Sequence of chain 1.A:
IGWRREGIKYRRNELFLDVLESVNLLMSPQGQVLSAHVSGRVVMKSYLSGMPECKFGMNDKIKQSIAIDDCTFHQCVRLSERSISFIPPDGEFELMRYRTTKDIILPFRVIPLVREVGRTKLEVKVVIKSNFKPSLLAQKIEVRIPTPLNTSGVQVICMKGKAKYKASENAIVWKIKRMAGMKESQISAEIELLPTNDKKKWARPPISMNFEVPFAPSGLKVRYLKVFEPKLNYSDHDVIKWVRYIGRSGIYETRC

This protein binds this small molecule.
Small molecule (SMILES): CSCC[C@H](NC(=O)[C@H](CC(C)C)NC(=O)[C@H](C)NC(=O)[C@H](CCCN=C(N)N)NC(=O)[C@H](Cc1ccc(O)cc1)NC(=O)[C@@H](N)Cc1ccccc1)C(=O)O

Binding-site contacts:
Ligand atom CA contacts residue LYS299 of chain 1.A at 3.7 Å.
Ligand atom O contacts residue TRP300 of chain 1.A at 3.1 Å.
Ligand atom N contacts residue TRP300 of chain 1.A at 3.6 Å.
Ligand atom O contacts residue LYS299 of chain 1.A at 3.5 Å.
Ligand atom CD1 contacts residue ARG302 of chain 1.A at 3.4 Å.
Ligand atom N contacts residue VAL301 of chain 1.A at 2.6 Å (h-bond).
Ligand atom CD1 contacts residue VAL301 of chain 1.A at 3.6 Å (hydrophobic).
Ligand atom CZ contacts residue PHE53 of chain 1.A at 3.8 Å (hydrophobic).
Ligand atom CD1 contacts residue TRP300 of chain 1.A at 3.8 Å (hydrophobic).
Ligand atom CA contacts residue VAL301 of chain 1.A at 3.3 Å (hydrophobic).
Ligand atom CZ contacts residue ASP55 of chain 1.A at 3.3 Å.
Ligand atom C contacts residue VAL301 of chain 1.A at 3.4 Å (hydrophobic).
Ligand atom O contacts residue VAL301 of chain 1.A at 2.6 Å (h-bond).
Ligand atom CD2 contacts residue VAL301 of chain 1.A at 3.8 Å (hydrophobic).
Ligand atom CE2 contacts residue ARG302 of chain 1.A at 3.6 Å.
Ligand atom CE1 contacts residue ARG302 of chain 1.A at 3.3 Å.
Ligand atom O contacts residue ARG302 of chain 1.A at 3.3 Å.
Ligand atom CA contacts residue VAL301 of chain 1.A at 3.8 Å (hydrophobic).
Ligand atom CE1 contacts residue PHE53 of chain 1.A at 3.8 Å (hydrophobic).
Ligand atom CB contacts residue LYS299 of chain 1.A at 3.7 Å.
Ligand atom OH contacts residue ARG302 of chain 1.A at 3.0 Å (salt-bridge).
Ligand atom CA contacts residue ARG302 of chain 1.A at 3.7 Å.
Ligand atom O contacts residue VAL301 of chain 1.A at 3.8 Å.
Ligand atom OH contacts residue PHE53 of chain 1.A at 3.8 Å.
Ligand atom C contacts residue TRP300 of chain 1.A at 3.7 Å (hydrophobic).
Ligand atom CE1 contacts residue LEU54 of chain 1.A at 3.7 Å (hydrophobic).
Ligand atom C contacts residue ARG302 of chain 1.A at 3.7 Å.
Ligand atom C contacts residue LYS299 of chain 1.A at 3.4 Å.
Ligand atom CD1 contacts residue VAL280 of chain 1.A at 3.8 Å (hydrophobic).
Ligand atom CA contacts residue LYS299 of chain 1.A at 3.4 Å.
Ligand atom OH contacts residue LYS82 of chain 1.A at 3.0 Å (salt-bridge).
Ligand atom C contacts residue VAL301 of chain 1.A at 3.8 Å (hydrophobic).
Ligand atom CZ contacts residue ARG302 of chain 1.A at 3.2 Å.
Ligand atom OH contacts residue ASP55 of chain 1.A at 2.6 Å (salt-bridge).
Ligand atom CD2 contacts residue VAL280 of chain 1.A at 3.8 Å (hydrophobic).
Ligand atom CB contacts residue VAL301 of chain 1.A at 3.3 Å (hydrophobic).
Ligand atom CD1 contacts residue VAL301 of chain 1.A at 3.6 Å (hydrophobic).
Ligand atom N contacts residue LYS299 of chain 1.A at 2.7 Å (salt-bridge).
Ligand atom CG contacts residue VAL301 of chain 1.A at 3.7 Å (hydrophobic).
Ligand atom CE1 contacts residue ASP55 of chain 1.A at 3.1 Å.